Sequence of chain 1.A:
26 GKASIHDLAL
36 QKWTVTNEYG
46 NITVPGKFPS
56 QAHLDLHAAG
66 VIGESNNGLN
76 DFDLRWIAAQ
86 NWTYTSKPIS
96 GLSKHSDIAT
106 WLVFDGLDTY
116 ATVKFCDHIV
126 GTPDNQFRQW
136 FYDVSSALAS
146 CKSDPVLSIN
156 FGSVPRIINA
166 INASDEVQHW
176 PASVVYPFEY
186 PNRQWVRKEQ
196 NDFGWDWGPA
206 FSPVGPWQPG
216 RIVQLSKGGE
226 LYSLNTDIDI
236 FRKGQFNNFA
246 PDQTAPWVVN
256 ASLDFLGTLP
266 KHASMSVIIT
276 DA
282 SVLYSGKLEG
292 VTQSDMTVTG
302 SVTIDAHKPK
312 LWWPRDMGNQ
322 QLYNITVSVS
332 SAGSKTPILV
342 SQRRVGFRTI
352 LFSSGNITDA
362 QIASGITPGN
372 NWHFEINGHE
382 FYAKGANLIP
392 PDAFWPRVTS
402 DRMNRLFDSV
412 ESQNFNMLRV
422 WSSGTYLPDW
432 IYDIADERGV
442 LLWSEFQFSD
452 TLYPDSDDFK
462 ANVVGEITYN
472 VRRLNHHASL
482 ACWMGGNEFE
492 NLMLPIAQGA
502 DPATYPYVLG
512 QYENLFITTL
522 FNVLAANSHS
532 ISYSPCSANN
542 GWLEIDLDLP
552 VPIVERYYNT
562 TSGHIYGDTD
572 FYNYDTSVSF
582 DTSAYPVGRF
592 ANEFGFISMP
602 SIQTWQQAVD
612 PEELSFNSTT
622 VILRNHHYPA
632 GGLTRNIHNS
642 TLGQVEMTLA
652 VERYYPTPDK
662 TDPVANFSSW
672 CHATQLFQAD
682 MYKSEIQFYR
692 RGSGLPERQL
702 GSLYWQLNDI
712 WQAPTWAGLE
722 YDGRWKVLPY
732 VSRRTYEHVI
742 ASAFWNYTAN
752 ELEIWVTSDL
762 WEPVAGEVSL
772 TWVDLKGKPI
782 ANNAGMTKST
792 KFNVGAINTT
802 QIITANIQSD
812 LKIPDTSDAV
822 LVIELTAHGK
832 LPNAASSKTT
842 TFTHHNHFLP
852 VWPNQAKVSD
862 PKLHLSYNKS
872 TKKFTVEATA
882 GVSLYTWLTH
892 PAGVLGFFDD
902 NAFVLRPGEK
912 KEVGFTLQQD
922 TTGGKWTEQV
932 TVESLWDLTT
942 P

Binding-site contacts:
Ligand atom O7 contacts residue ASN667 of chain 1.A at 3.7 Å.
Ligand atom C7 contacts residue ASN667 of chain 1.A at 3.6 Å.
Ligand atom C7 contacts residue LYS661 of chain 1.A at 3.5 Å.
Ligand atom C1 contacts residue TRP671 of chain 1.A at 4.0 Å (hydrophobic).
Ligand atom O3 contacts residue ASP660 of chain 1.A at 3.9 Å.
Ligand atom N2 contacts residue ASN667 of chain 1.A at 3.0 Å (h-bond).
Ligand atom N2 contacts residue LYS661 of chain 1.A at 3.9 Å.
Ligand atom C2 contacts residue ASN667 of chain 1.A at 2.5 Å.
Ligand atom O6 contacts residue NAG1 of chain 1.B at 2.7 Å (h-bond).
Ligand atom C4 contacts residue ASN667 of chain 1.A at 4.2 Å.
Ligand atom C1 contacts residue PRO659 of chain 1.A at 4.1 Å (hydrophobic).
Ligand atom C5 contacts residue ASN667 of chain 1.A at 3.7 Å.
Ligand atom O5 contacts residue ASN667 of chain 1.A at 2.4 Å (h-bond).
Ligand atom C8 contacts residue THR662 of chain 1.A at 4.1 Å.
Ligand atom C5 contacts residue TRP671 of chain 1.A at 3.5 Å (hydrophobic).
Ligand atom C6 contacts residue TRP671 of chain 1.A at 3.6 Å (hydrophobic).
Ligand atom O5 contacts residue PRO659 of chain 1.A at 4.4 Å.
Ligand atom C6 contacts residue NAG1 of chain 1.B at 3.3 Å.
Ligand atom C1 contacts residue ASP660 of chain 1.A at 4.4 Å.
Ligand atom C1 contacts residue ASN667 of chain 1.A at 1.5 Å.
Ligand atom C2 contacts residue ASP660 of chain 1.A at 3.8 Å.
Ligand atom C3 contacts residue ASP660 of chain 1.A at 3.5 Å.
Ligand atom C3 contacts residue ASN667 of chain 1.A at 3.8 Å.
Ligand atom O7 contacts residue LYS661 of chain 1.A at 4.0 Å.
Ligand atom N2 contacts residue ASP660 of chain 1.A at 3.0 Å (salt-bridge).
Ligand atom O5 contacts residue TRP671 of chain 1.A at 3.4 Å (h-bond).
Ligand atom C5 contacts residue PRO659 of chain 1.A at 4.3 Å (hydrophobic).
Ligand atom C7 contacts residue ASP660 of chain 1.A at 3.8 Å.
Ligand atom C8 contacts residue ASP660 of chain 1.A at 3.9 Å.
Ligand atom C8 contacts residue LYS661 of chain 1.A at 3.1 Å.

The protein below binds the small molecule below.
Small molecule (SMILES): CC(=O)N[C@@H]1[C@@H](O)[C@H](O)[C@@H](CO)O[C@H]1O